This small molecule binds to this protein.
Small molecule (SMILES): Cc1cn([C@H]2C[C@H](O[P](=O)(O)OC[C@H]3O[C@@H](n4cc(C)c(=O)[nH]c4=O)C[C@@H]3O[P](=O)(O)OC[C@H]3O[C@@H](n4cc(C)c(=O)[nH]c4=O)C[C@@H]3O)[C@@H](CO[P](=O)(O)O[C@H]3C[C@H](n4cc(C)c(=O)[nH]c4=O)O[C@@H]3CO[P](=O)(O)O[C@H]3C[C@H](n4cc(C)c(=O)[nH]c4=O)O[C@@H]3CO[P](=O)(O)O[C@H]3C[C@H](n4cc(C)c(=O)[nH]c4=O)O[C@@H]3CO[P](=O)(O)O[C@H]3C[C@H](n4cc(C)c(=O)[nH]c4=O)O[C@@H]3CO[P](=O)(O)O[C@H]3C[C@H](n4cc(C)c(=O)[nH]c4=O)O[C@@H]3CO[P](=O)(O)O[C@H]3C[C@H](n4cc(C)c(=O)[nH]c4=O)O[C@@H]3COP(=O)=O)O2)c(=O)[nH]c1=O

Sequence of chain 16.A:
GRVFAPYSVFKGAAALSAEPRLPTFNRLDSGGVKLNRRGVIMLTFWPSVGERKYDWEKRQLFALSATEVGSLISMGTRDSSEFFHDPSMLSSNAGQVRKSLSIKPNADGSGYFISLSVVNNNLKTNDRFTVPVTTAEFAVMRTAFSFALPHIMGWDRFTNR

Binding-site contacts:
Ligand atom C7 contacts residue GLU76 of chain 12.A at 3.5 Å.
Ligand atom O2 contacts residue ASP94 of chain 12.A at 3.0 Å (salt-bridge).
Ligand atom OP1 contacts residue HIS93 of chain 12.A at 2.7 Å (h-bond).
Ligand atom C4 contacts residue ARG45 of chain 12.A at 3.3 Å.
Ligand atom O2 contacts residue ARG60 of chain 16.A at 2.9 Å.
Ligand atom C1' contacts residue ASP94 of chain 12.A at 3.4 Å.
Ligand atom O4 contacts residue LYS42 of chain 12.A at 3.5 Å.
Ligand atom C7 contacts residue LYS42 of chain 12.A at 3.0 Å.
Ligand atom C4 contacts residue PHE12 of chain 16.A at 3.5 Å (hydrophobic).
Ligand atom N3 contacts residue PHE12 of chain 16.A at 3.1 Å.
Ligand atom O4' contacts residue HIS93 of chain 12.A at 3.4 Å.
Ligand atom C2 contacts residue MET97 of chain 12.A at 3.4 Å (hydrophobic).
Ligand atom N3 contacts residue PHE18 of chain 16.A at 3.4 Å.
Ligand atom C6 contacts residue TRP64 of chain 16.A at 3.3 Å (hydrophobic).
Ligand atom O2 contacts residue PHE12 of chain 16.A at 3.1 Å.
Ligand atom C4 contacts residue PHE18 of chain 16.A at 3.4 Å (hydrophobic).
Ligand atom OP1 contacts residue LYS107 of chain 12.A at 2.8 Å (salt-bridge).
Ligand atom OP1 contacts residue ALA71 of chain 12.A at 3.0 Å (h-bond).
Ligand atom C6 contacts residue HIS93 of chain 12.A at 3.5 Å.
Ligand atom O4 contacts residue ARG45 of chain 12.A at 3.2 Å (salt-bridge).
Ligand atom N3 contacts residue ARG45 of chain 12.A at 2.6 Å (salt-bridge).
Ligand atom C7 contacts residue HIS93 of chain 12.A at 3.4 Å.
Ligand atom OP1 contacts residue TYR62 of chain 16.A at 3.1 Å (h-bond).
Ligand atom O4' contacts residue ASP94 of chain 12.A at 3.4 Å (salt-bridge).
Ligand atom C5 contacts residue HIS93 of chain 12.A at 3.4 Å.
Ligand atom O2 contacts residue MET97 of chain 12.A at 2.9 Å.
Ligand atom O4' contacts residue TRP64 of chain 16.A at 2.7 Å (h-bond).
Ligand atom OP2 contacts residue LYS107 of chain 12.A at 2.8 Å (salt-bridge).
Ligand atom OP1 contacts residue LYS61 of chain 16.A at 2.9 Å.
Ligand atom O4' contacts residue MET50 of chain 12.A at 3.3 Å.
Ligand atom O2 contacts residue TYR62 of chain 16.A at 3.4 Å.
Ligand atom C4 contacts residue PHE92 of chain 12.A at 3.3 Å (hydrophobic).
Ligand atom O4 contacts residue PHE92 of chain 12.A at 3.5 Å (h-bond).
Ligand atom N3 contacts residue PHE92 of chain 12.A at 3.0 Å (h-bond).
Ligand atom O2 contacts residue TRP64 of chain 16.A at 3.4 Å.
Ligand atom N1 contacts residue MET97 of chain 12.A at 3.5 Å (h-bond).
Ligand atom O4 contacts residue SER16 of chain 16.A at 2.9 Å (h-bond).
Ligand atom C5' contacts residue TYR62 of chain 16.A at 3.4 Å (hydrophobic).
Ligand atom C2 contacts residue PHE12 of chain 16.A at 3.1 Å (hydrophobic).
Ligand atom O4 contacts residue PHE12 of chain 16.A at 3.5 Å.

Sequence of chain 12.A:
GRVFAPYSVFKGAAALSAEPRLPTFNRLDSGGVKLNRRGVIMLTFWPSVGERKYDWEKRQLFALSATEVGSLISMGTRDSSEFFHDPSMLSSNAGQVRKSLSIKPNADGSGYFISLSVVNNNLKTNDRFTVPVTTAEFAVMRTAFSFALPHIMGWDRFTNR

Sequence of chain 4.A:
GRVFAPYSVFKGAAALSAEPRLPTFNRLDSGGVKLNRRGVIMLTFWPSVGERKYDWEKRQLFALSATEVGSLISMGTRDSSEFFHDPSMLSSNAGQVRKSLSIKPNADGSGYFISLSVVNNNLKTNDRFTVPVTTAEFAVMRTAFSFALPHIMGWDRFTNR